Sequence of chain 1.B:
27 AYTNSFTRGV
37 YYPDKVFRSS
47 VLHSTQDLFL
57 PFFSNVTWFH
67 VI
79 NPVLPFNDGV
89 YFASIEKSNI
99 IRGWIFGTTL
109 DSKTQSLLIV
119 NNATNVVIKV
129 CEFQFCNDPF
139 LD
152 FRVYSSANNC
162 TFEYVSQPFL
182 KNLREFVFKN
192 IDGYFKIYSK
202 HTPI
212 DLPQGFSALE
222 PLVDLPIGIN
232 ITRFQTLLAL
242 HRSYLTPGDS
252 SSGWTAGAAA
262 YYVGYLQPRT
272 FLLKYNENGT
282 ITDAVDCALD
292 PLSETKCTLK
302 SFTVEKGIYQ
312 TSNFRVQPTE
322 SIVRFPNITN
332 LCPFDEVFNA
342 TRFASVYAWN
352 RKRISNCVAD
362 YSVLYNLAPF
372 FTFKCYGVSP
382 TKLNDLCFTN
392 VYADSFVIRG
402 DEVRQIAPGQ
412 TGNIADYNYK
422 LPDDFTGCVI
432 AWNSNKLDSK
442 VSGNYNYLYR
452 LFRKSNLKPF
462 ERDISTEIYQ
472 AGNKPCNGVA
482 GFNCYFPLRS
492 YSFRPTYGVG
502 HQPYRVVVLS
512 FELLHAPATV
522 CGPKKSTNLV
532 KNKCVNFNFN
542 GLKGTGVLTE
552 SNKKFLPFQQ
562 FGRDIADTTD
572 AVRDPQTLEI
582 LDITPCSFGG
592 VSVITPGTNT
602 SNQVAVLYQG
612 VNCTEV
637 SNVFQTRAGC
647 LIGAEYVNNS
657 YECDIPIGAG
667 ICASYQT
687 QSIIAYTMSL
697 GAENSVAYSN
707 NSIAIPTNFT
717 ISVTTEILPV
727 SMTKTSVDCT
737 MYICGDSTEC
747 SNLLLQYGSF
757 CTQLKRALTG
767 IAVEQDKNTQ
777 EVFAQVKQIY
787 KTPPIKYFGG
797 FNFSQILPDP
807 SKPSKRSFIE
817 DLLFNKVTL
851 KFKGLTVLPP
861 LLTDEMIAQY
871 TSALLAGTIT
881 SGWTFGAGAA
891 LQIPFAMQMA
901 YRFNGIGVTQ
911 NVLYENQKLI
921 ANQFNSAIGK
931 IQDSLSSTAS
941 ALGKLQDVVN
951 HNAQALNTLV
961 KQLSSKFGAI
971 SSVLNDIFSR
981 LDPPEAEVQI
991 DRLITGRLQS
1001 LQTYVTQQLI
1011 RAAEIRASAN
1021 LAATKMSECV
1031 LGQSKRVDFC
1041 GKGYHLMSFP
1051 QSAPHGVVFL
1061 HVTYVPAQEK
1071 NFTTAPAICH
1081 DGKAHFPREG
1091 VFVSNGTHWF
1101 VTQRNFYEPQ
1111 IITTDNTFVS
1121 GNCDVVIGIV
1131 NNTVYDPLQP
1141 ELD

A small-molecule ligand and the protein it binds are described below.
Small molecule (SMILES): CC(=O)N[C@@H]1[C@@H](O)[C@H](O)[C@@H](CO)O[C@H]1O

Binding-site contacts:
Ligand atom C8 contacts residue ASN277 of chain 1.B at 4.4 Å.
Ligand atom N2 contacts residue ASN279 of chain 1.B at 2.9 Å (h-bond).
Ligand atom C1 contacts residue ASN279 of chain 1.B at 1.4 Å.
Ligand atom C7 contacts residue ASN277 of chain 1.B at 4.5 Å.
Ligand atom N2 contacts residue GLU278 of chain 1.B at 4.5 Å.
Ligand atom C2 contacts residue ASN279 of chain 1.B at 2.5 Å.
Ligand atom C5 contacts residue ASN279 of chain 1.B at 3.7 Å.
Ligand atom C7 contacts residue ASN279 of chain 1.B at 3.9 Å.
Ligand atom C3 contacts residue ASN279 of chain 1.B at 3.8 Å.
Ligand atom O5 contacts residue ASN279 of chain 1.B at 2.4 Å (h-bond).
Ligand atom O7 contacts residue ASN279 of chain 1.B at 4.5 Å.
Ligand atom C4 contacts residue ASN279 of chain 1.B at 4.2 Å.
Ligand atom C8 contacts residue GLU278 of chain 1.B at 4.1 Å.